Binding-site contacts:
Ligand atom OAO contacts residue TRP54 of chain 1.A at 3.6 Å.
Ligand atom CAE contacts residue ILE119 of chain 1.A at 4.0 Å (hydrophobic).
Ligand atom CAV contacts residue ILE119 of chain 1.A at 4.1 Å (hydrophobic).
Ligand atom CAU contacts residue TRP54 of chain 1.A at 4.2 Å (hydrophobic).
Ligand atom OAP contacts residue LEU65 of chain 1.A at 3.6 Å.
Ligand atom OAO contacts residue LEU65 of chain 1.A at 4.2 Å.
Ligand atom NAH contacts residue ASN113 of chain 1.A at 4.0 Å.
Ligand atom OAG contacts residue TYR112 of chain 1.A at 3.9 Å.
Ligand atom CAE contacts residue LEU67 of chain 1.A at 4.3 Å (hydrophobic).
Ligand atom CAF contacts residue LEU65 of chain 1.A at 4.0 Å (hydrophobic).
Ligand atom CAF contacts residue LEU67 of chain 1.A at 4.0 Å (hydrophobic).
Ligand atom NAK contacts residue LEU65 of chain 1.A at 4.0 Å.
Ligand atom CAI contacts residue VAL60 of chain 1.A at 4.1 Å (hydrophobic).
Ligand atom CLAY contacts residue TRP54 of chain 1.A at 4.2 Å.
Ligand atom CAC contacts residue ASN113 of chain 1.A at 3.4 Å.
Ligand atom CAB contacts residue LEU67 of chain 1.A at 3.9 Å (hydrophobic).
Ligand atom CAI contacts residue ILE119 of chain 1.A at 4.0 Å (hydrophobic).
Ligand atom CAU contacts residue ILE119 of chain 1.A at 4.3 Å (hydrophobic).
Ligand atom OAG contacts residue ASN113 of chain 1.A at 3.0 Å (h-bond).
Ligand atom CAC contacts residue LEU67 of chain 1.A at 4.1 Å (hydrophobic).
Ligand atom CAD contacts residue ASN113 of chain 1.A at 3.9 Å.
Ligand atom OAG contacts residue ILE119 of chain 1.A at 3.9 Å.
Ligand atom NAH contacts residue ILE119 of chain 1.A at 4.0 Å.
Ligand atom CAT contacts residue ASP118 of chain 1.A at 4.0 Å.
Ligand atom CAC contacts residue ILE119 of chain 1.A at 4.2 Å (hydrophobic).
Ligand atom CAC contacts residue TYR112 of chain 1.A at 4.1 Å (hydrophobic).
Ligand atom CAJ contacts residue VAL60 of chain 1.A at 3.5 Å (hydrophobic).
Ligand atom CLAY contacts residue ILE119 of chain 1.A at 3.8 Å.
Ligand atom CAV contacts residue TRP54 of chain 1.A at 3.7 Å (hydrophobic).
Ligand atom CLAY contacts residue MET122 of chain 1.A at 3.5 Å.
Ligand atom CAJ contacts residue PRO55 of chain 1.A at 3.3 Å (hydrophobic).
Ligand atom SAN contacts residue LEU65 of chain 1.A at 4.3 Å.
Ligand atom CAD contacts residue LEU67 of chain 1.A at 4.3 Å (hydrophobic).
Ligand atom CAD contacts residue ILE119 of chain 1.A at 3.9 Å (hydrophobic).
Ligand atom NAK contacts residue LEU67 of chain 1.A at 4.3 Å.
Ligand atom CAM contacts residue ASN113 of chain 1.A at 4.1 Å.
Ligand atom CAM contacts residue LEU67 of chain 1.A at 4.1 Å (hydrophobic).
Ligand atom OAL contacts residue LEU67 of chain 1.A at 3.7 Å.
Ligand atom CAA contacts residue LEU67 of chain 1.A at 3.9 Å (hydrophobic).
Ligand atom CLAY contacts residue ASP118 of chain 1.A at 4.1 Å.

A small-molecule ligand and the protein it binds are described below.
Small molecule (SMILES): COc1cc2onc(C)c2cc1NS(=O)(=O)c1cc(Cl)ccc1OC

Sequence of chain 1.A:
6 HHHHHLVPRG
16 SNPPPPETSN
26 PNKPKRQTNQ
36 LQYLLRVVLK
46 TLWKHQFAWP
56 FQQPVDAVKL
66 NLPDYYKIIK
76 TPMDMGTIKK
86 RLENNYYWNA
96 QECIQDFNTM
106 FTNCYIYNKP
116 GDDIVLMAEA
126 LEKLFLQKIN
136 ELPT